A protein and the small-molecule ligand that binds it are described below.
Small molecule (SMILES): OC[C@@H]1O[C@@H](O[C@@H]2[C@@H](O)[C@H](O[C@@H]3CO[C@@H](O[C@@H]4CO[C@@H](O)[C@H](O)[C@H]4O)[C@H](O)[C@H]3O)OC[C@H]2O[C@@H]2OC[C@@H](O)[C@H](O)[C@H]2O)[C@H](O)[C@H]1O

Sequence of chain 1.C:
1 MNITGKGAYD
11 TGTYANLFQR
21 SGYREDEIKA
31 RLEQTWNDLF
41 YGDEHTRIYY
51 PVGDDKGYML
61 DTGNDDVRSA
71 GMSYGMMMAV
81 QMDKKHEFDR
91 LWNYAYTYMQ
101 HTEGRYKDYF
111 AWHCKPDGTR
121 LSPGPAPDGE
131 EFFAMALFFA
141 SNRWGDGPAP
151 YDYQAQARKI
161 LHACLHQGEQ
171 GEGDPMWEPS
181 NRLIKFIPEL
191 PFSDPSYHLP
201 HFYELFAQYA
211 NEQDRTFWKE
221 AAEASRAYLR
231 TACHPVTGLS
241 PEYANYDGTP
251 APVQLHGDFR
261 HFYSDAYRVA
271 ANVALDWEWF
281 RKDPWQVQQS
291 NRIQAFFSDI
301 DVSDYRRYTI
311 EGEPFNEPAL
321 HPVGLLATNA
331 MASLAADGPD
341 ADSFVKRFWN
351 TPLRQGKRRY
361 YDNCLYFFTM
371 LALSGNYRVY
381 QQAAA

Binding-site contacts:
Ligand atom C5 contacts residue TRP112 of chain 1.C at 3.6 Å (hydrophobic).
Ligand atom C5 contacts residue TYR361 of chain 1.C at 3.8 Å (hydrophobic).
Ligand atom C5 contacts residue ARG68 of chain 1.C at 3.6 Å.
Ligand atom O3 contacts residue SER122 of chain 1.C at 3.7 Å.
Ligand atom C3 contacts residue ARG68 of chain 1.C at 3.8 Å.
Ligand atom C2 contacts residue ALA70 of chain 1.C at 3.9 Å (hydrophobic).
Ligand atom O2 contacts residue ASP61 of chain 1.C at 2.8 Å (salt-bridge).
Ligand atom C5 contacts residue PRO125 of chain 1.C at 3.9 Å (hydrophobic).
Ligand atom C3 contacts residue TYR197 of chain 1.C at 3.5 Å (hydrophobic).
Ligand atom C2 contacts residue ASP128 of chain 1.C at 3.6 Å.
Ligand atom O3 contacts residue TRP112 of chain 1.C at 3.8 Å.
Ligand atom O2 contacts residue GLY124 of chain 1.C at 3.7 Å.
Ligand atom O4 contacts residue TRP112 of chain 1.C at 3.7 Å.
Ligand atom C3 contacts residue ASP61 of chain 1.C at 3.9 Å.
Ligand atom O2 contacts residue TYR360 of chain 1.C at 4.0 Å.
Ligand atom O5 contacts residue TRP112 of chain 1.C at 4.0 Å.
Ligand atom O4 contacts residue ILE187 of chain 1.C at 3.7 Å.
Ligand atom O1 contacts residue HIS321 of chain 1.C at 2.8 Å (h-bond).
Ligand atom C4 contacts residue TRP112 of chain 1.C at 3.9 Å (hydrophobic).
Ligand atom O2 contacts residue TRP112 of chain 1.C at 3.8 Å.
Ligand atom O3 contacts residue ARG68 of chain 1.C at 2.8 Å (salt-bridge).
Ligand atom O2 contacts residue ARG268 of chain 1.C at 3.2 Å (salt-bridge).
Ligand atom O3 contacts residue ALA126 of chain 1.C at 2.9 Å.
Ligand atom O5 contacts residue SER264 of chain 1.C at 3.6 Å.
Ligand atom C3 contacts residue ASP128 of chain 1.C at 3.8 Å.
Ligand atom O3 contacts residue ASP61 of chain 1.C at 3.1 Å (salt-bridge).
Ligand atom C3 contacts residue ALA126 of chain 1.C at 4.0 Å (hydrophobic).
Ligand atom O4 contacts residue HIS256 of chain 1.C at 3.9 Å.
Ligand atom C1 contacts residue TRP112 of chain 1.C at 3.9 Å (hydrophobic).
Ligand atom C1 contacts residue HIS321 of chain 1.C at 3.6 Å.
Ligand atom O2 contacts residue ASN64 of chain 1.C at 3.8 Å.
Ligand atom C3 contacts residue TRP112 of chain 1.C at 3.8 Å (hydrophobic).
Ligand atom O5 contacts residue ALA126 of chain 1.C at 3.8 Å.
Ligand atom O4 contacts residue TYR197 of chain 1.C at 3.6 Å (h-bond).
Ligand atom C2 contacts residue ASP61 of chain 1.C at 3.6 Å.
Ligand atom O2 contacts residue ASP128 of chain 1.C at 2.7 Å (salt-bridge).
Ligand atom O3 contacts residue ALA70 of chain 1.C at 3.8 Å.
Ligand atom O3 contacts residue ASP128 of chain 1.C at 3.1 Å (salt-bridge).
Ligand atom C5 contacts residue ASP265 of chain 1.C at 3.5 Å.
Ligand atom O5 contacts residue ARG68 of chain 1.C at 3.0 Å (salt-bridge).